Binding-site contacts:
Ligand atom BR contacts residue SER58 of chain 4.A at 4.0 Å.
Ligand atom BR contacts residue SER54 of chain 4.A at 3.8 Å.
Ligand atom BR contacts residue HIS12 of chain 4.A at 4.1 Å.

Sequence of chain 4.A:
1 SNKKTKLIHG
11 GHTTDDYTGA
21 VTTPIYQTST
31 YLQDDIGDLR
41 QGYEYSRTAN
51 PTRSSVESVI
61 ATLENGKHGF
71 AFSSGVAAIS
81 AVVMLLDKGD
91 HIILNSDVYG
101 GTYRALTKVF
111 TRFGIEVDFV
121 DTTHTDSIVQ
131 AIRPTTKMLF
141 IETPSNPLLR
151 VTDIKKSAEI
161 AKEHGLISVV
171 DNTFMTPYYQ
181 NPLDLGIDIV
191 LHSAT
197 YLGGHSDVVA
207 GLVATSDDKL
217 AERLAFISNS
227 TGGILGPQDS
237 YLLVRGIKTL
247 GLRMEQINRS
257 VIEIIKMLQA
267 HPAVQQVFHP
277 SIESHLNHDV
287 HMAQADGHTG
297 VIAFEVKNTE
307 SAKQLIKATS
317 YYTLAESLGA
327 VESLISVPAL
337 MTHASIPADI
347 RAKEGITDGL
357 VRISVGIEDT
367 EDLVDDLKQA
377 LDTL

The protein below binds the small molecule below.
Small molecule (SMILES): O=C(O)CNC(=O)Cn1ccc2ccc(Br)cc21